Sequence of chain 1.B:
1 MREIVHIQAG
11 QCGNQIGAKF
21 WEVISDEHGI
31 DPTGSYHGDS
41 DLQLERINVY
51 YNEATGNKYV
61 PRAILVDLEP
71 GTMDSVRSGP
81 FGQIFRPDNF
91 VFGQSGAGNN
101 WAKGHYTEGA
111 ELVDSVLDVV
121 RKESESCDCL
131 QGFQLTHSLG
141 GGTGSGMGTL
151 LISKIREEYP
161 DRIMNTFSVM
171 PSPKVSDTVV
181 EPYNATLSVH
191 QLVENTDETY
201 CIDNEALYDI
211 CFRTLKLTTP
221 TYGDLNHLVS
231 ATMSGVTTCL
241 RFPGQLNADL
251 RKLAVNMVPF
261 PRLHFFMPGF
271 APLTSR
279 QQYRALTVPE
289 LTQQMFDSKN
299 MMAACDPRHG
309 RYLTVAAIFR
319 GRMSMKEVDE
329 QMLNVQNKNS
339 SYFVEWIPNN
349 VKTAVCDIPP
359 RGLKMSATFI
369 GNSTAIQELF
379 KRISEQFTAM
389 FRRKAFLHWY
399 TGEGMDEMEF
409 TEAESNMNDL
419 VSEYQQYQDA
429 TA

Sequence of chain 1.C:
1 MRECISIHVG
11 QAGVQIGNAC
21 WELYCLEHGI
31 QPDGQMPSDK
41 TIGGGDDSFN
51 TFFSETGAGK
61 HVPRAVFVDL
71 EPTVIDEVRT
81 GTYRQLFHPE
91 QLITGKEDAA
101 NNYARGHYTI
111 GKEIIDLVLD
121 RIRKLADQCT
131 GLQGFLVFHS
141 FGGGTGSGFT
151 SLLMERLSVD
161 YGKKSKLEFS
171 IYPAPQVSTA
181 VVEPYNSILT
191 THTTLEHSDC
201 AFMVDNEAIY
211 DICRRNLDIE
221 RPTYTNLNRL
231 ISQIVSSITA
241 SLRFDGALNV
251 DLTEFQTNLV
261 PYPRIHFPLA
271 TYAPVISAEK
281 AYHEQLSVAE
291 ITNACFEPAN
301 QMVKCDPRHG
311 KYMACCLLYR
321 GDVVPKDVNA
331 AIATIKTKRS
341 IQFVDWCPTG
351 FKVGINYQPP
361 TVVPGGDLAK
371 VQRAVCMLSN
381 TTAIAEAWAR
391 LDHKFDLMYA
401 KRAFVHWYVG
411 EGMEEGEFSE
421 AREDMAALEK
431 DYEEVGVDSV

The protein below binds the small molecule below.
Small molecule (SMILES): COc1ccc(NC(=O)CN)cc1

Binding-site contacts:
Ligand atom N1 contacts residue VAL175 of chain 1.B at 4.4 Å.
Ligand atom C3 contacts residue VAL175 of chain 1.B at 3.8 Å (hydrophobic).
Ligand atom C2 contacts residue TYR222 of chain 1.B at 3.8 Å (hydrophobic).
Ligand atom O2 contacts residue VAL175 of chain 1.B at 3.3 Å.
Ligand atom N2 contacts residue LYS174 of chain 1.B at 3.7 Å.
Ligand atom C9 contacts residue LYS174 of chain 1.B at 4.2 Å.
Ligand atom C7 contacts residue PRO220 of chain 1.B at 3.5 Å (hydrophobic).
Ligand atom N1 contacts residue SER176 of chain 1.B at 4.2 Å.
Ligand atom O2 contacts residue PRO173 of chain 1.B at 3.5 Å (h-bond).
Ligand atom C6 contacts residue VAL175 of chain 1.B at 4.0 Å (hydrophobic).
Ligand atom C1 contacts residue VAL175 of chain 1.B at 4.0 Å (hydrophobic).
Ligand atom C8 contacts residue PRO173 of chain 1.B at 4.0 Å (hydrophobic).
Ligand atom N2 contacts residue PRO173 of chain 1.B at 3.7 Å.
Ligand atom C4 contacts residue TYR208 of chain 1.B at 4.1 Å (hydrophobic).
Ligand atom N1 contacts residue LYS174 of chain 1.B at 3.3 Å (salt-bridge).
Ligand atom C7 contacts residue THR221 of chain 1.B at 3.8 Å.
Ligand atom C5 contacts residue LYS174 of chain 1.B at 3.7 Å.
Ligand atom C8 contacts residue VAL175 of chain 1.B at 4.2 Å (hydrophobic).
Ligand atom C9 contacts residue SER176 of chain 1.B at 4.4 Å.
Ligand atom C7 contacts residue TYR222 of chain 1.B at 3.8 Å (hydrophobic).
Ligand atom C9 contacts residue PHE351 of chain 1.C at 3.7 Å (hydrophobic).
Ligand atom C1 contacts residue SER176 of chain 1.B at 3.4 Å.
Ligand atom C6 contacts residue LYS174 of chain 1.B at 3.6 Å.
Ligand atom N2 contacts residue GLY350 of chain 1.C at 4.4 Å.
Ligand atom C7 contacts residue LEU225 of chain 1.B at 4.3 Å (hydrophobic).
Ligand atom C3 contacts residue TYR222 of chain 1.B at 4.4 Å (hydrophobic).
Ligand atom O1 contacts residue PRO220 of chain 1.B at 4.4 Å.
Ligand atom C8 contacts residue LYS174 of chain 1.B at 3.3 Å.
Ligand atom C5 contacts residue VAL175 of chain 1.B at 4.3 Å (hydrophobic).
Ligand atom O2 contacts residue LYS174 of chain 1.B at 3.4 Å (salt-bridge).
Ligand atom O2 contacts residue SER176 of chain 1.B at 2.3 Å (h-bond).
Ligand atom O1 contacts residue TYR222 of chain 1.B at 3.8 Å.
Ligand atom C9 contacts residue PRO173 of chain 1.B at 4.0 Å (hydrophobic).
Ligand atom O1 contacts residue VAL175 of chain 1.B at 4.0 Å.
Ligand atom C8 contacts residue SER176 of chain 1.B at 3.5 Å.
Ligand atom C2 contacts residue SER176 of chain 1.B at 4.1 Å.
Ligand atom C7 contacts residue VAL175 of chain 1.B at 4.0 Å (hydrophobic).
Ligand atom C6 contacts residue SER176 of chain 1.B at 4.1 Å.
Ligand atom C4 contacts residue VAL175 of chain 1.B at 4.1 Å (hydrophobic).
Ligand atom C2 contacts residue VAL175 of chain 1.B at 4.1 Å (hydrophobic).